Sequence of chain 2.C:
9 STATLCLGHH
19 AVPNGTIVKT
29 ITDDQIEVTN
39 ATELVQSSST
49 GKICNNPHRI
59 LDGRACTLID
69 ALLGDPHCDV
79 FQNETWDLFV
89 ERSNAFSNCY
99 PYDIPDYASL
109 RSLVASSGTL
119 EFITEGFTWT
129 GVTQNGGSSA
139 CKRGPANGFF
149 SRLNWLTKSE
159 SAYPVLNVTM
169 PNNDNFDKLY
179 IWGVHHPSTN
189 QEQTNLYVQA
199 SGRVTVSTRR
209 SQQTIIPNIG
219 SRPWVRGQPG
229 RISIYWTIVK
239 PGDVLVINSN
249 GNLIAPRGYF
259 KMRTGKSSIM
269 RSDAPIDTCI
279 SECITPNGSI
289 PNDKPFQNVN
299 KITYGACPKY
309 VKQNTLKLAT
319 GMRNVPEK

Sequence of chain 2.A:
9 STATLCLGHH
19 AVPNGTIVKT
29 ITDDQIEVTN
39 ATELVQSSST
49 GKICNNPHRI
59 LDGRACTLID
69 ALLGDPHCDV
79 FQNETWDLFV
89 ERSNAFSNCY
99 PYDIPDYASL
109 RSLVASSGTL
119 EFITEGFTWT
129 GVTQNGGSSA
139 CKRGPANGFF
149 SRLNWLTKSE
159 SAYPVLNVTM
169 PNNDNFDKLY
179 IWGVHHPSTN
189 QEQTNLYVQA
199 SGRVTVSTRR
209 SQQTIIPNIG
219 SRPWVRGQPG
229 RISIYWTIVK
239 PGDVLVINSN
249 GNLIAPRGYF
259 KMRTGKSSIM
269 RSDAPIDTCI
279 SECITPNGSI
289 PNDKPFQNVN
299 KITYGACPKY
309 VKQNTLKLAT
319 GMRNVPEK

Binding-site contacts:
Ligand atom C8 contacts residue PRO221 of chain 2.A at 4.5 Å (hydrophobic).
Ligand atom C7 contacts residue PRO221 of chain 2.A at 4.4 Å (hydrophobic).
Ligand atom C8 contacts residue SER219 of chain 2.A at 3.8 Å.
Ligand atom N2 contacts residue ASN165 of chain 2.C at 2.8 Å (h-bond).
Ligand atom C8 contacts residue VAL242 of chain 2.C at 4.0 Å (hydrophobic).
Ligand atom C6 contacts residue TRP222 of chain 2.A at 4.0 Å (hydrophobic).
Ligand atom C5 contacts residue ASN165 of chain 2.C at 3.6 Å.
Ligand atom C3 contacts residue ASN165 of chain 2.C at 3.8 Å.
Ligand atom C6 contacts residue VAL244 of chain 2.C at 4.3 Å (hydrophobic).
Ligand atom C4 contacts residue ASN165 of chain 2.C at 4.2 Å.
Ligand atom C7 contacts residue SER219 of chain 2.A at 4.0 Å.
Ligand atom O7 contacts residue ASN165 of chain 2.C at 4.1 Å.
Ligand atom C4 contacts residue TRP222 of chain 2.A at 3.9 Å (hydrophobic).
Ligand atom O3 contacts residue TRP222 of chain 2.A at 3.7 Å.
Ligand atom C7 contacts residue ASN165 of chain 2.C at 3.9 Å.
Ligand atom C8 contacts residue THR167 of chain 2.C at 3.8 Å.
Ligand atom O4 contacts residue TRP222 of chain 2.A at 3.9 Å.
Ligand atom N2 contacts residue SER219 of chain 2.A at 3.4 Å (h-bond).
Ligand atom O6 contacts residue THR167 of chain 2.C at 2.5 Å (h-bond).
Ligand atom C1 contacts residue ASN165 of chain 2.C at 1.4 Å.
Ligand atom C1 contacts residue TRP222 of chain 2.A at 4.1 Å (hydrophobic).
Ligand atom C2 contacts residue SER219 of chain 2.A at 4.4 Å.
Ligand atom C6 contacts residue THR167 of chain 2.C at 2.9 Å.
Ligand atom C5 contacts residue TRP222 of chain 2.A at 4.2 Å (hydrophobic).
Ligand atom C2 contacts residue TRP222 of chain 2.A at 3.8 Å (hydrophobic).
Ligand atom C5 contacts residue THR167 of chain 2.C at 3.9 Å.
Ligand atom O7 contacts residue ARG220 of chain 2.A at 4.4 Å.
Ligand atom O5 contacts residue TRP222 of chain 2.A at 3.7 Å.
Ligand atom C1 contacts residue TRP222 of chain 2.A at 4.0 Å (hydrophobic).
Ligand atom O7 contacts residue PRO221 of chain 2.A at 3.5 Å.
Ligand atom O5 contacts residue ASN165 of chain 2.C at 2.3 Å (h-bond).
Ligand atom O5 contacts residue THR167 of chain 2.C at 3.6 Å (h-bond).
Ligand atom O7 contacts residue TRP222 of chain 2.A at 2.8 Å (h-bond).
Ligand atom O6 contacts residue TRP222 of chain 2.A at 4.0 Å.
Ligand atom C2 contacts residue ASN165 of chain 2.C at 2.4 Å.
Ligand atom C1 contacts residue SER219 of chain 2.A at 4.2 Å.
Ligand atom C7 contacts residue TRP222 of chain 2.A at 4.0 Å (hydrophobic).
Ligand atom C3 contacts residue TRP222 of chain 2.A at 4.2 Å (hydrophobic).

The protein below binds the small molecule below.
Small molecule (SMILES): CC(=O)N[C@H]1[C@H](O[C@H]2[C@H](O)[C@@H](NC(C)=O)CO[C@@H]2CO)O[C@H](CO)[C@@H](O[C@@H]2O[C@H](CO)[C@@H](O)[C@H](O[C@H]3O[C@H](CO)[C@@H](O)[C@H](O)[C@@H]3O)[C@@H]2O)[C@@H]1O